Binding-site contacts:
Ligand atom O7 contacts residue ASN324 of chain 1.A at 3.5 Å (h-bond).
Ligand atom O5 contacts residue ASN324 of chain 1.A at 2.5 Å (h-bond).
Ligand atom C2 contacts residue ASN324 of chain 1.A at 2.4 Å.
Ligand atom C3 contacts residue ASN324 of chain 1.A at 3.7 Å.
Ligand atom C1 contacts residue ASN324 of chain 1.A at 1.4 Å.
Ligand atom C8 contacts residue ASN324 of chain 1.A at 4.4 Å.
Ligand atom N2 contacts residue ASN324 of chain 1.A at 2.7 Å (h-bond).
Ligand atom C7 contacts residue ASN324 of chain 1.A at 3.4 Å.
Ligand atom C4 contacts residue ASN324 of chain 1.A at 4.2 Å.
Ligand atom C5 contacts residue ASN324 of chain 1.A at 3.7 Å.

A protein and the small-molecule ligand that binds it are described below.
Small molecule (SMILES): CC(=O)N[C@@H]1[C@@H](O)[C@H](O)[C@@H](CO)O[C@H]1O

Sequence of chain 1.A:
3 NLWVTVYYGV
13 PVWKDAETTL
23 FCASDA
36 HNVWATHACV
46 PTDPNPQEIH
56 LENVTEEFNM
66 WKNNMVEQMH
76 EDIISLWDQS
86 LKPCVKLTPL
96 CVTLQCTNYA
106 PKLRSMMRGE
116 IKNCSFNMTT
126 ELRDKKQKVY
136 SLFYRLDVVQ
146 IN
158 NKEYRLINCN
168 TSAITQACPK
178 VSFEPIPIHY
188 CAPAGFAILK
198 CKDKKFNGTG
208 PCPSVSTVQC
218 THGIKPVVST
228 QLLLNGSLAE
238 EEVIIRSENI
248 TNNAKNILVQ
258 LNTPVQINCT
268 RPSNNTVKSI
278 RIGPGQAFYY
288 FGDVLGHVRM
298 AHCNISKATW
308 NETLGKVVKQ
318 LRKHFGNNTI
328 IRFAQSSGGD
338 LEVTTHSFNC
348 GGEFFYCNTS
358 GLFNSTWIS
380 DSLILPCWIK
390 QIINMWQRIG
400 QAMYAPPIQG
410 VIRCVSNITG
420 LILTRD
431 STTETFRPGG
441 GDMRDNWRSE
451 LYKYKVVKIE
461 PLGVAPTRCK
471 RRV